This protein binds this small molecule.
Small molecule (SMILES): Clc1ccc(COC(Cn2ccnc2)c2ccc(Cl)cc2Cl)cc1

Sequence of chain 1.B:
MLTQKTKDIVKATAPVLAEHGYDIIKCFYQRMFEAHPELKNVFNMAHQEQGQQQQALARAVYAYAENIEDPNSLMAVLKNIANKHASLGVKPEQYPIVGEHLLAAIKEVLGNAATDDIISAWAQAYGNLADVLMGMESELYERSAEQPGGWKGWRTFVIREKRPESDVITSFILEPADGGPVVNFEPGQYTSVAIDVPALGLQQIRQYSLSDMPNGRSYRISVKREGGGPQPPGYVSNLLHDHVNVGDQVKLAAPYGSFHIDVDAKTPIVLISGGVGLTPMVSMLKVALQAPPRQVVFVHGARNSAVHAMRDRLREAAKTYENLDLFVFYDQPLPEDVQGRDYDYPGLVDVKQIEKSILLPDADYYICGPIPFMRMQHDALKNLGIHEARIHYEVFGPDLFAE

Binding-site contacts:
Ligand atom C11 contacts residue LEU102 of chain 1.B at 3.4 Å (hydrophobic).
Ligand atom C9 contacts residue LEU57 of chain 1.B at 3.4 Å (hydrophobic).
Ligand atom CL4 contacts residue PHE28 of chain 1.B at 3.9 Å.
Ligand atom C8 contacts residue LEU102 of chain 1.B at 3.9 Å (hydrophobic).
Ligand atom N1 contacts residue HEM1 of chain 1.G at 4.1 Å.
Ligand atom CL2 contacts residue LEU57 of chain 1.B at 3.8 Å.
Ligand atom C10 contacts residue LEU57 of chain 1.B at 3.3 Å (hydrophobic).
Ligand atom C13 contacts residue DGG1 of chain 1.I at 3.9 Å.
Ligand atom N19 contacts residue HEM1 of chain 1.G at 2.1 Å.
Ligand atom C1 contacts residue LEU102 of chain 1.B at 3.6 Å (hydrophobic).
Ligand atom C2 contacts residue DGG1 of chain 1.I at 3.0 Å.
Ligand atom C13 contacts residue LEU57 of chain 1.B at 3.6 Å (hydrophobic).
Ligand atom C6 contacts residue PHE43 of chain 1.B at 3.6 Å (hydrophobic).
Ligand atom C2 contacts residue LEU102 of chain 1.B at 4.0 Å (hydrophobic).
Ligand atom C11 contacts residue LEU57 of chain 1.B at 3.5 Å (hydrophobic).
Ligand atom C1 contacts residue DGG1 of chain 1.I at 3.8 Å.
Ligand atom C7 contacts residue PHE28 of chain 1.B at 4.0 Å (hydrophobic).
Ligand atom C11 contacts residue ILE24 of chain 1.B at 4.0 Å (hydrophobic).
Ligand atom CL8 contacts residue HEM1 of chain 1.G at 4.1 Å.
Ligand atom CL8 contacts residue GLN53 of chain 1.B at 4.1 Å.
Ligand atom C6 contacts residue HEM1 of chain 1.G at 3.2 Å.
Ligand atom C13 contacts residue ILE106 of chain 1.B at 4.1 Å (hydrophobic).
Ligand atom CL8 contacts residue ALA56 of chain 1.B at 3.7 Å.
Ligand atom C3 contacts residue HEM1 of chain 1.G at 2.8 Å.
Ligand atom C1 contacts residue LEU57 of chain 1.B at 3.4 Å (hydrophobic).
Ligand atom C7 contacts residue TYR29 of chain 1.B at 4.0 Å (hydrophobic).
Ligand atom C9 contacts residue LEU102 of chain 1.B at 3.1 Å (hydrophobic).
Ligand atom C7 contacts residue PHE43 of chain 1.B at 4.1 Å (hydrophobic).
Ligand atom CL2 contacts residue ILE24 of chain 1.B at 2.8 Å.
Ligand atom CL4 contacts residue ILE25 of chain 1.B at 3.9 Å.
Ligand atom C17 contacts residue HEM1 of chain 1.G at 3.6 Å.
Ligand atom C15 contacts residue GLN53 of chain 1.B at 3.6 Å.
Ligand atom C10 contacts residue LEU102 of chain 1.B at 3.4 Å (hydrophobic).
Ligand atom C20 contacts residue LEU102 of chain 1.B at 4.0 Å (hydrophobic).
Ligand atom C2 contacts residue LEU57 of chain 1.B at 3.5 Å (hydrophobic).
Ligand atom C8 contacts residue DGG1 of chain 1.I at 3.6 Å.
Ligand atom C13 contacts residue LEU102 of chain 1.B at 4.0 Å (hydrophobic).
Ligand atom C21 contacts residue HEM1 of chain 1.G at 3.8 Å.
Ligand atom CL2 contacts residue ILE106 of chain 1.B at 3.6 Å.
Ligand atom C19 contacts residue LEU102 of chain 1.B at 3.7 Å (hydrophobic).